Binding-site contacts:
Ligand atom O1P contacts residue GLY355 of chain 1.C at 3.9 Å.
Ligand atom O6 contacts residue THR352 of chain 1.C at 3.8 Å.
Ligand atom P contacts residue ARG385 of chain 1.C at 3.4 Å.
Ligand atom C6 contacts residue ARG385 of chain 1.C at 3.6 Å.
Ligand atom O1P contacts residue ARG385 of chain 1.C at 3.7 Å.
Ligand atom O2P contacts residue ARG388 of chain 1.C at 2.4 Å (salt-bridge).
Ligand atom O1 contacts residue ALA272 of chain 1.C at 4.2 Å.
Ligand atom C1 contacts residue ASN271 of chain 1.C at 3.0 Å.
Ligand atom C6 contacts residue ARG388 of chain 1.C at 4.1 Å.
Ligand atom C1 contacts residue ARG385 of chain 1.C at 3.4 Å.
Ligand atom C6 contacts residue HIS348 of chain 1.C at 4.1 Å.
Ligand atom O6 contacts residue ARG388 of chain 1.C at 4.2 Å.
Ligand atom P contacts residue ARG388 of chain 1.C at 3.8 Å.
Ligand atom O5 contacts residue LEU236 of chain 1.C at 4.0 Å.
Ligand atom O1P contacts residue THR352 of chain 1.C at 2.4 Å (h-bond).
Ligand atom O2P contacts residue GLU270 of chain 1.C at 4.0 Å.
Ligand atom C2 contacts residue ARG385 of chain 1.C at 3.8 Å.
Ligand atom O1P contacts residue ARG351 of chain 1.C at 3.5 Å (salt-bridge).
Ligand atom O1 contacts residue LYS273 of chain 1.C at 3.9 Å.
Ligand atom O1P contacts residue PRO350 of chain 1.C at 4.1 Å.
Ligand atom P contacts residue ARG351 of chain 1.C at 4.1 Å.
Ligand atom O1 contacts residue ASN271 of chain 1.C at 2.0 Å (h-bond).
Ligand atom O2P contacts residue ARG385 of chain 1.C at 3.3 Å (salt-bridge).
Ligand atom O3P contacts residue ARG351 of chain 1.C at 3.5 Å (salt-bridge).
Ligand atom O3P contacts residue PRO350 of chain 1.C at 3.6 Å.
Ligand atom C5 contacts residue ASN271 of chain 1.C at 3.6 Å.
Ligand atom P contacts residue HIS348 of chain 1.C at 3.8 Å.
Ligand atom O1P contacts residue ARG388 of chain 1.C at 4.2 Å.
Ligand atom O5 contacts residue ARG385 of chain 1.C at 4.2 Å.
Ligand atom C6 contacts residue ASN271 of chain 1.C at 3.9 Å.
Ligand atom O6 contacts residue ARG385 of chain 1.C at 2.8 Å (salt-bridge).
Ligand atom P contacts residue THR352 of chain 1.C at 3.7 Å.
Ligand atom C4 contacts residue THR352 of chain 1.C at 4.2 Å.
Ligand atom O5 contacts residue ASN271 of chain 1.C at 3.1 Å.
Ligand atom O3P contacts residue HIS348 of chain 1.C at 2.6 Å (h-bond).
Ligand atom C6 contacts residue GLU270 of chain 1.C at 3.3 Å.
Ligand atom O2P contacts residue HIS348 of chain 1.C at 3.9 Å.
Ligand atom O2 contacts residue LEU236 of chain 1.C at 3.5 Å.
Ligand atom O1 contacts residue ARG385 of chain 1.C at 3.4 Å (salt-bridge).
Ligand atom O2P contacts residue PRO350 of chain 1.C at 4.2 Å.

This small molecule binds to this protein.
Small molecule (SMILES): O=P(O)(O)OC[C@H]1O[C@H](O)[C@H](O)[C@@H](O)[C@@H]1O

Sequence of chain 1.C:
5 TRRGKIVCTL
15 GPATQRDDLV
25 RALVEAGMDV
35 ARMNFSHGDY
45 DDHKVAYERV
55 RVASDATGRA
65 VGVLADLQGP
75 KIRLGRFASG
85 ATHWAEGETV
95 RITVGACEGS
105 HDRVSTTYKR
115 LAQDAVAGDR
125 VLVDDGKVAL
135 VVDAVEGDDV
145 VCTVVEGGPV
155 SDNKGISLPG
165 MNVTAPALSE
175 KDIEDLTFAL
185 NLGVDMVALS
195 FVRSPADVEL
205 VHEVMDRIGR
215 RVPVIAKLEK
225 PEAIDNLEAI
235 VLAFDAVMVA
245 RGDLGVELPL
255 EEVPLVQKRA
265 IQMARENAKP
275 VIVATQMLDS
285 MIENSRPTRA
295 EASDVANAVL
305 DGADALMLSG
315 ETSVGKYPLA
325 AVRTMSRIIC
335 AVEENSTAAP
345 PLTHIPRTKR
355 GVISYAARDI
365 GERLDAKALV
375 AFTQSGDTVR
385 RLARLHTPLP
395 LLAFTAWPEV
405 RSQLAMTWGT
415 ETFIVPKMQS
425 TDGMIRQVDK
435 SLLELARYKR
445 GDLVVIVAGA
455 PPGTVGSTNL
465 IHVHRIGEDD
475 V